Sequence of chain 1.C:
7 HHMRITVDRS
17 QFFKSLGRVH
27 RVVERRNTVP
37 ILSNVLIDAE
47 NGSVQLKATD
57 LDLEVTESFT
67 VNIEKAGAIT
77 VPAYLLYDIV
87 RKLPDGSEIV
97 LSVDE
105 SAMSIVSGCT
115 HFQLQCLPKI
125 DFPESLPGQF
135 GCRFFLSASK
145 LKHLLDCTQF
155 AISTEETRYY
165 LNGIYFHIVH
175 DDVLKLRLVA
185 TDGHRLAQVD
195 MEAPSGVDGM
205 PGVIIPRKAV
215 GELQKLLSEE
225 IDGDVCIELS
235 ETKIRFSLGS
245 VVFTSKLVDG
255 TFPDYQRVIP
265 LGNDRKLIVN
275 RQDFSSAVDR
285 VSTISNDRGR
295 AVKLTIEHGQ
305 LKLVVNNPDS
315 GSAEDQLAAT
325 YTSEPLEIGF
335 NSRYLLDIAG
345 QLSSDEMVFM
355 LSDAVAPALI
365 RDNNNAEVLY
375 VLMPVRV

The small molecule below binds the protein below.
Small molecule (SMILES): CC(=O)N(C)[C@H](C(=O)N1C[C@H](C)C[C@H]1C(=O)N(C)[C@@H]1C(=O)N[C@@H](CC(C)C)C(=O)N2C[C@H](C)C[C@H]2C(=O)N[C@@H](CC(C)C)C(=O)N(C)[C@@H](C(C)C)C(=O)N2CCC[C@H]2C(=O)N(C)[C@H](CC(C)C)C(=O)NCC(=O)O[C@@H]1C)C(C)C

Binding-site contacts:
Ligand atom CA contacts residue GLY187 of chain 1.C at 3.8 Å.
Ligand atom O contacts residue HIS188 of chain 1.C at 3.5 Å.
Ligand atom CG contacts residue GLY187 of chain 1.C at 3.6 Å.
Ligand atom CA contacts residue GLY187 of chain 1.C at 3.3 Å.
Ligand atom O contacts residue PRO257 of chain 1.C at 3.6 Å.
Ligand atom CE contacts residue PRO378 of chain 1.C at 3.6 Å (hydrophobic).
Ligand atom CG contacts residue PRO378 of chain 1.C at 3.3 Å (hydrophobic).
Ligand atom O contacts residue VAL262 of chain 1.C at 3.4 Å.
Ligand atom O contacts residue PRO257 of chain 1.C at 3.6 Å.
Ligand atom CB contacts residue GLY187 of chain 1.C at 3.3 Å.
Ligand atom C contacts residue VAL262 of chain 1.C at 3.4 Å (hydrophobic).
Ligand atom CG contacts residue TYR164 of chain 1.C at 3.6 Å (hydrophobic).
Ligand atom N contacts residue VAL262 of chain 1.C at 3.8 Å.
Ligand atom CN contacts residue ASP258 of chain 1.C at 3.1 Å.
Ligand atom O contacts residue MET377 of chain 1.C at 3.5 Å.
Ligand atom CD1 contacts residue HIS188 of chain 1.C at 3.8 Å.
Ligand atom N contacts residue GLY187 of chain 1.C at 2.8 Å (h-bond).
Ligand atom O contacts residue MET377 of chain 1.C at 3.5 Å.
Ligand atom CG contacts residue HIS188 of chain 1.C at 3.8 Å.
Ligand atom N contacts residue MET377 of chain 1.C at 3.9 Å.
Ligand atom CD1 contacts residue GLY187 of chain 1.C at 3.8 Å.
Ligand atom CD2 contacts residue MET377 of chain 1.C at 3.9 Å (hydrophobic).
Ligand atom CA contacts residue VAL262 of chain 1.C at 3.7 Å (hydrophobic).
Ligand atom N contacts residue VAL262 of chain 1.C at 3.5 Å.
Ligand atom CD1 contacts residue TYR164 of chain 1.C at 3.5 Å (hydrophobic).
Ligand atom CD2 contacts residue TYR164 of chain 1.C at 3.5 Å (hydrophobic).
Ligand atom O contacts residue ARG380 of chain 1.C at 2.9 Å (salt-bridge).
Ligand atom CD1 contacts residue THR185 of chain 1.C at 3.7 Å.
Ligand atom CG1 contacts residue HIS188 of chain 1.C at 3.7 Å.
Ligand atom CG contacts residue TYR164 of chain 1.C at 3.5 Å (hydrophobic).
Ligand atom CG1 contacts residue ARG261 of chain 1.C at 3.9 Å.
Ligand atom CB contacts residue GLY187 of chain 1.C at 3.7 Å.
Ligand atom O contacts residue ASP258 of chain 1.C at 2.9 Å (salt-bridge).
Ligand atom C contacts residue GLY187 of chain 1.C at 3.5 Å.
Ligand atom CH3 contacts residue ARG380 of chain 1.C at 3.9 Å.
Ligand atom CD contacts residue PRO378 of chain 1.C at 3.4 Å (hydrophobic).
Ligand atom CD2 contacts residue VAL375 of chain 1.C at 3.7 Å (hydrophobic).
Ligand atom CD2 contacts residue VAL262 of chain 1.C at 3.8 Å (hydrophobic).
Ligand atom O contacts residue VAL379 of chain 1.C at 3.4 Å.
Ligand atom C contacts residue MET377 of chain 1.C at 3.8 Å (hydrophobic).